Sequence of chain 1.E:
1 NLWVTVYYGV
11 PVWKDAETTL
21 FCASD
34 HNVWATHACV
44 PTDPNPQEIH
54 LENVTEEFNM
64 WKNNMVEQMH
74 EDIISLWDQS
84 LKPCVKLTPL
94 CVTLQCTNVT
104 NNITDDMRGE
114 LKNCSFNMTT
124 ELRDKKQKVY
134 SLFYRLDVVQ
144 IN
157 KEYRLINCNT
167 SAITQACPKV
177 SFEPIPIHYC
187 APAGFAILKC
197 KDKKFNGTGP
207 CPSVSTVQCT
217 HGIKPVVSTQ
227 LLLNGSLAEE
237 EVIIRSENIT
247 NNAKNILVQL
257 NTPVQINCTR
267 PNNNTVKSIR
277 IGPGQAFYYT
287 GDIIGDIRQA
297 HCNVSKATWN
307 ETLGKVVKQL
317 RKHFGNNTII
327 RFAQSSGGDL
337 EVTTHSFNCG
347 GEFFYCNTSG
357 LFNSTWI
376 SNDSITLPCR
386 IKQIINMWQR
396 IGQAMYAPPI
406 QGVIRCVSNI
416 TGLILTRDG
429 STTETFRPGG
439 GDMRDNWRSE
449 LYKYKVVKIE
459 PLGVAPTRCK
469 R

Binding-site contacts:
Ligand atom O6 contacts residue THR381 of chain 1.E at 4.0 Å.
Ligand atom C3 contacts residue HIS297 of chain 1.E at 4.2 Å.
Ligand atom C2 contacts residue HIS297 of chain 1.E at 4.3 Å.
Ligand atom C5 contacts residue ASN299 of chain 1.E at 3.7 Å.
Ligand atom N2 contacts residue ASN299 of chain 1.E at 3.0 Å (h-bond).
Ligand atom C1 contacts residue ASN299 of chain 1.E at 1.4 Å.
Ligand atom O5 contacts residue ASN299 of chain 1.E at 2.3 Å (h-bond).
Ligand atom C3 contacts residue ASN299 of chain 1.E at 3.8 Å.
Ligand atom C2 contacts residue ASN299 of chain 1.E at 2.5 Å.
Ligand atom O7 contacts residue ARG410 of chain 1.E at 4.1 Å.
Ligand atom C4 contacts residue ASN299 of chain 1.E at 4.3 Å.
Ligand atom C7 contacts residue ASN263 of chain 1.E at 4.3 Å.
Ligand atom O7 contacts residue ASN263 of chain 1.E at 3.2 Å.
Ligand atom N2 contacts residue HIS297 of chain 1.E at 3.9 Å.
Ligand atom C1 contacts residue HIS297 of chain 1.E at 4.1 Å.
Ligand atom C8 contacts residue ARG410 of chain 1.E at 2.8 Å.
Ligand atom O7 contacts residue ASN299 of chain 1.E at 2.7 Å (h-bond).
Ligand atom C7 contacts residue ARG410 of chain 1.E at 4.2 Å.
Ligand atom C7 contacts residue ASN299 of chain 1.E at 3.2 Å.

The small molecule below binds the protein below.
Small molecule (SMILES): CC(=O)N[C@H]1[C@H](O[C@H]2[C@H](O)[C@@H](NC(C)=O)CO[C@@H]2CO)O[C@H](CO)[C@@H](O)[C@@H]1O